Binding-site contacts:
Ligand atom O1A contacts residue SER412 of chain 1.V at 3.0 Å (h-bond).
Ligand atom C5 contacts residue SER412 of chain 1.V at 3.7 Å.
Ligand atom O1A contacts residue GLN407 of chain 1.V at 3.9 Å.
Ligand atom C1 contacts residue GLY408 of chain 1.V at 4.3 Å.
Ligand atom C1 contacts residue GLN407 of chain 1.V at 3.4 Å.
Ligand atom C2 contacts residue GLN407 of chain 1.V at 4.0 Å.
Ligand atom C1 contacts residue SER412 of chain 1.V at 2.3 Å.
Ligand atom C3 contacts residue SER412 of chain 1.V at 1.8 Å.
Ligand atom O1B contacts residue GLN407 of chain 1.V at 2.9 Å (h-bond).
Ligand atom C6 contacts residue GLN407 of chain 1.V at 4.2 Å.
Ligand atom N5 contacts residue GLN407 of chain 1.V at 4.4 Å.
Ligand atom O1B contacts residue SER412 of chain 1.V at 3.1 Å.
Ligand atom O1A contacts residue SER409 of chain 1.V at 2.7 Å (h-bond).
Ligand atom C1 contacts residue SER409 of chain 1.V at 3.2 Å.
Ligand atom O1B contacts residue GLY408 of chain 1.V at 3.2 Å (h-bond).
Ligand atom C3 contacts residue GLY414 of chain 1.V at 4.4 Å.
Ligand atom C9 contacts residue GLN407 of chain 1.V at 3.5 Å.
Ligand atom C6 contacts residue GLY414 of chain 1.V at 4.4 Å.
Ligand atom C2 contacts residue SER412 of chain 1.V at 1.4 Å.
Ligand atom O1B contacts residue ALA406 of chain 1.V at 3.8 Å.
Ligand atom C4 contacts residue SER415 of chain 1.V at 3.8 Å.
Ligand atom C7 contacts residue GLN407 of chain 1.V at 3.6 Å.
Ligand atom C8 contacts residue GLN407 of chain 1.V at 3.6 Å.
Ligand atom O6 contacts residue GLN407 of chain 1.V at 3.4 Å (h-bond).
Ligand atom C4 contacts residue SER412 of chain 1.V at 2.9 Å.
Ligand atom O8 contacts residue SER412 of chain 1.V at 3.9 Å.
Ligand atom C3 contacts residue SER415 of chain 1.V at 3.9 Å.
Ligand atom O4 contacts residue SER415 of chain 1.V at 4.1 Å.
Ligand atom N5 contacts residue SER412 of chain 1.V at 4.5 Å.
Ligand atom C5 contacts residue GLY414 of chain 1.V at 4.4 Å.
Ligand atom O8 contacts residue GLN407 of chain 1.V at 3.3 Å (h-bond).
Ligand atom O4 contacts residue GLY414 of chain 1.V at 4.2 Å.
Ligand atom O4 contacts residue SER412 of chain 1.V at 4.0 Å.
Ligand atom C4 contacts residue GLY414 of chain 1.V at 3.7 Å.
Ligand atom O1B contacts residue SER409 of chain 1.V at 3.1 Å (h-bond).
Ligand atom O6 contacts residue SER412 of chain 1.V at 2.8 Å (h-bond).
Ligand atom C6 contacts residue SER412 of chain 1.V at 3.4 Å.

Sequence of chain 1.V:
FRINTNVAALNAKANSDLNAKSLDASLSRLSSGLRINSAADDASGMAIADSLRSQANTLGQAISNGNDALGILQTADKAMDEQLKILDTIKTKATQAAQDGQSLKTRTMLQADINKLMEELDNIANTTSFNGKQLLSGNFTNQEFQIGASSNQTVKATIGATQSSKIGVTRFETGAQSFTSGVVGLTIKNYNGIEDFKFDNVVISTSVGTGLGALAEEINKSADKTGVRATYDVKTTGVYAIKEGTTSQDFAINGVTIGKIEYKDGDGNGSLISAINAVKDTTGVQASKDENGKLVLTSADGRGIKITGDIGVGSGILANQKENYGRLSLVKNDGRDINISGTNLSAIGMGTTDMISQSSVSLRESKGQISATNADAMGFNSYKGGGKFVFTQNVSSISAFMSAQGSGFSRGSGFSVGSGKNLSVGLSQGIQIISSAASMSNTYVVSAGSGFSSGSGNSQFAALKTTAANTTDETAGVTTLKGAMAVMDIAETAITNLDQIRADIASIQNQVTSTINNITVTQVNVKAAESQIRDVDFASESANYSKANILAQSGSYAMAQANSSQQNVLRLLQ

This small molecule binds to this protein.
Small molecule (SMILES): C[C@H](O)[C@H](N)[C@@H]1O[C@](O)(C(=O)O)C[C@H](O)[C@@H]1N